Sequence of chain 1.A:
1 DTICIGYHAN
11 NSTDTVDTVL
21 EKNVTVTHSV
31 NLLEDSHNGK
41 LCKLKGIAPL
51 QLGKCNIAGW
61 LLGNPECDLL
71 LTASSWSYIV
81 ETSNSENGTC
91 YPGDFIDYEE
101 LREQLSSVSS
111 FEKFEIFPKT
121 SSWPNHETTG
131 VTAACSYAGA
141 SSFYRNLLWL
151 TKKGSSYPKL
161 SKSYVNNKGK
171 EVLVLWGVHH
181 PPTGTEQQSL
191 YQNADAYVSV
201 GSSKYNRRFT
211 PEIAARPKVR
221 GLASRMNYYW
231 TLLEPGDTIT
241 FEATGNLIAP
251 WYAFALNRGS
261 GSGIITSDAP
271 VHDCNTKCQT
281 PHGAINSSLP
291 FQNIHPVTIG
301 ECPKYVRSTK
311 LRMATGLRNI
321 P

The small molecule below binds the protein below.
Small molecule (SMILES): CC(=O)N[C@H]1[C@H]([C@H](O)[C@H](O)CO)O[C@@](O[C@H]2[C@@H](O)[C@@H](CO)OC[C@@H]2O)(C(=O)O)C[C@@H]1O

Binding-site contacts:
Ligand atom O4 contacts residue VAL131 of chain 1.A at 3.6 Å.
Ligand atom O8 contacts residue THR132 of chain 1.A at 4.3 Å.
Ligand atom C10 contacts residue VAL131 of chain 1.A at 3.8 Å (hydrophobic).
Ligand atom C8 contacts residue TYR91 of chain 1.A at 3.6 Å (hydrophobic).
Ligand atom O8 contacts residue LEU222 of chain 1.A at 3.7 Å.
Ligand atom C11 contacts residue TRP149 of chain 1.A at 4.2 Å (hydrophobic).
Ligand atom O9 contacts residue GLU186 of chain 1.A at 2.6 Å (salt-bridge).
Ligand atom N5 contacts residue VAL131 of chain 1.A at 2.7 Å (h-bond).
Ligand atom C4 contacts residue VAL131 of chain 1.A at 3.2 Å (hydrophobic).
Ligand atom C6 contacts residue VAL131 of chain 1.A at 3.7 Å (hydrophobic).
Ligand atom C7 contacts residue TRP149 of chain 1.A at 3.8 Å (hydrophobic).
Ligand atom C1 contacts residue THR132 of chain 1.A at 3.6 Å.
Ligand atom C5 contacts residue VAL131 of chain 1.A at 3.4 Å (hydrophobic).
Ligand atom C8 contacts residue LEU222 of chain 1.A at 4.2 Å (hydrophobic).
Ligand atom O9 contacts residue HIS179 of chain 1.A at 3.3 Å (h-bond).
Ligand atom O8 contacts residue TYR91 of chain 1.A at 2.5 Å (h-bond).
Ligand atom C9 contacts residue HIS179 of chain 1.A at 4.2 Å.
Ligand atom C10 contacts residue LEU190 of chain 1.A at 4.0 Å (hydrophobic).
Ligand atom C8 contacts residue TRP149 of chain 1.A at 4.1 Å (hydrophobic).
Ligand atom O9 contacts residue TYR91 of chain 1.A at 2.8 Å (h-bond).
Ligand atom O9 contacts residue SER224 of chain 1.A at 3.0 Å (h-bond).
Ligand atom C9 contacts residue GLU186 of chain 1.A at 2.8 Å.
Ligand atom C11 contacts residue THR151 of chain 1.A at 4.1 Å.
Ligand atom O1A contacts residue ALA133 of chain 1.A at 2.5 Å (h-bond).
Ligand atom O1B contacts residue LEU222 of chain 1.A at 3.7 Å.
Ligand atom C11 contacts residue VAL131 of chain 1.A at 4.1 Å (hydrophobic).
Ligand atom C11 contacts residue GLY130 of chain 1.A at 3.7 Å.
Ligand atom C9 contacts residue SER224 of chain 1.A at 4.3 Å.
Ligand atom O8 contacts residue SER224 of chain 1.A at 4.0 Å.
Ligand atom C1 contacts residue GLY221 of chain 1.A at 4.2 Å.
Ligand atom O1B contacts residue ALA133 of chain 1.A at 3.3 Å (h-bond).
Ligand atom O1A contacts residue THR132 of chain 1.A at 3.3 Å.
Ligand atom C11 contacts residue LEU190 of chain 1.A at 3.8 Å (hydrophobic).
Ligand atom O10 contacts residue LEU190 of chain 1.A at 3.4 Å.
Ligand atom O7 contacts residue LEU190 of chain 1.A at 4.3 Å.
Ligand atom O1A contacts residue SER141 of chain 1.A at 4.1 Å.
Ligand atom C1 contacts residue ALA133 of chain 1.A at 3.3 Å (hydrophobic).
Ligand atom O1B contacts residue THR132 of chain 1.A at 2.8 Å (h-bond).
Ligand atom C9 contacts residue TYR91 of chain 1.A at 3.7 Å (hydrophobic).
Ligand atom O8 contacts residue TRP149 of chain 1.A at 3.4 Å.